Sequence of chain 1.A:
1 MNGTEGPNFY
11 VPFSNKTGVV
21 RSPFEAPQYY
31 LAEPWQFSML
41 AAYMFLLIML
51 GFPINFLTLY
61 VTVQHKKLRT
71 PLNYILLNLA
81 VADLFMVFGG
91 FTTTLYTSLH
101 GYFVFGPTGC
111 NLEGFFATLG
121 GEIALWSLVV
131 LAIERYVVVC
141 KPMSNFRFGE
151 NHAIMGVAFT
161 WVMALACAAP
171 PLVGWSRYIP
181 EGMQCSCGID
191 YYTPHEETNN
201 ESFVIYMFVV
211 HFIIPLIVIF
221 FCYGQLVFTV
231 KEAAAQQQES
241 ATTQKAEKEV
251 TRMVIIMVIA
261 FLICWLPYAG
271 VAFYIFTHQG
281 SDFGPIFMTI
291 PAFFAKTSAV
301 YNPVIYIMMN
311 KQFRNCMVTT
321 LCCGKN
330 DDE

The small molecule below binds the protein below.
Small molecule (SMILES): CC(=O)N[C@H]1[C@H](O[C@H]2[C@H](O)[C@@H](NC(C)=O)CO[C@@H]2CO)O[C@H](CO)[C@@H](O[C@@H]2O[C@H](CO)[C@@H](O)[C@H](O)[C@@H]2O)[C@@H]1O

Binding-site contacts:
Ligand atom O7 contacts residue ASN15 of chain 1.A at 4.3 Å.
Ligand atom C7 contacts residue VAL20 of chain 1.A at 4.1 Å (hydrophobic).
Ligand atom O7 contacts residue GLU5 of chain 1.A at 4.5 Å.
Ligand atom C7 contacts residue THR4 of chain 1.A at 3.9 Å.
Ligand atom O5 contacts residue ASN15 of chain 1.A at 2.3 Å (h-bond).
Ligand atom C1 contacts residue ASN15 of chain 1.A at 1.4 Å.
Ligand atom C6 contacts residue GLY18 of chain 1.A at 4.1 Å.
Ligand atom O6 contacts residue ASN15 of chain 1.A at 4.5 Å.
Ligand atom C8 contacts residue ARG21 of chain 1.A at 4.4 Å.
Ligand atom C2 contacts residue VAL20 of chain 1.A at 4.0 Å (hydrophobic).
Ligand atom C3 contacts residue ASN15 of chain 1.A at 3.8 Å.
Ligand atom C7 contacts residue ASN15 of chain 1.A at 4.0 Å.
Ligand atom C1 contacts residue VAL20 of chain 1.A at 4.0 Å (hydrophobic).
Ligand atom C4 contacts residue ASN15 of chain 1.A at 4.2 Å.
Ligand atom C2 contacts residue ASN15 of chain 1.A at 2.4 Å.
Ligand atom N2 contacts residue THR4 of chain 1.A at 4.2 Å.
Ligand atom C5 contacts residue ARG21 of chain 1.A at 4.3 Å.
Ligand atom N2 contacts residue ASN15 of chain 1.A at 2.9 Å (h-bond).
Ligand atom C3 contacts residue VAL20 of chain 1.A at 4.1 Å (hydrophobic).
Ligand atom C5 contacts residue ASN15 of chain 1.A at 3.6 Å.
Ligand atom C7 contacts residue ARG21 of chain 1.A at 3.9 Å.
Ligand atom C5 contacts residue GLY18 of chain 1.A at 3.7 Å.
Ligand atom O5 contacts residue GLY18 of chain 1.A at 3.5 Å.
Ligand atom C8 contacts residue VAL20 of chain 1.A at 4.1 Å (hydrophobic).
Ligand atom O4 contacts residue ARG21 of chain 1.A at 4.2 Å.
Ligand atom O6 contacts residue GLY18 of chain 1.A at 3.5 Å.
Ligand atom N2 contacts residue VAL20 of chain 1.A at 3.3 Å (h-bond).
Ligand atom O7 contacts residue THR4 of chain 1.A at 3.3 Å.
Ligand atom C8 contacts residue PHE9 of chain 1.A at 4.2 Å (hydrophobic).
Ligand atom O7 contacts residue ARG21 of chain 1.A at 2.7 Å (salt-bridge).
Ligand atom C1 contacts residue GLY18 of chain 1.A at 3.8 Å.